This protein binds this small molecule.
Small molecule (SMILES): NCCCSC[C@H]1O[C@@H](n2cnc3c(N)ncnc32)[C@H](O)[C@@H]1O

Sequence of chain 2.B:
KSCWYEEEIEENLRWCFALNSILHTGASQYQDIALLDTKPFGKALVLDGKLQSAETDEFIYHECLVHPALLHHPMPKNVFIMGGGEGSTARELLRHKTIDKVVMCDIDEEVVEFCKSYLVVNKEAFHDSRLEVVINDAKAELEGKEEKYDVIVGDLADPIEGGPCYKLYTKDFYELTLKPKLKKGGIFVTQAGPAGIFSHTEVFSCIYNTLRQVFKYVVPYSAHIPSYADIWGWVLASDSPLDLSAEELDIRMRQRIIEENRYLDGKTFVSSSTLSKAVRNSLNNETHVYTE

Binding-site contacts:
Ligand atom C3' contacts residue ASP132 of chain 2.B at 3.6 Å.
Ligand atom CB contacts residue GLN78 of chain 2.B at 3.4 Å.
Ligand atom N6 contacts residue PRO190 of chain 2.B at 3.1 Å (h-bond).
Ligand atom N3 contacts residue CYS131 of chain 2.B at 3.7 Å.
Ligand atom CA contacts residue LEU182 of chain 2.B at 3.5 Å (hydrophobic).
Ligand atom N contacts residue TYR87 of chain 2.B at 3.4 Å (h-bond).
Ligand atom N1 contacts residue ASN162 of chain 2.B at 3.7 Å.
Ligand atom CG contacts residue GLN78 of chain 2.B at 3.7 Å.
Ligand atom N6 contacts residue ASP163 of chain 2.B at 2.9 Å (salt-bridge).
Ligand atom O2' contacts residue ASP132 of chain 2.B at 2.7 Å (salt-bridge).
Ligand atom N6 contacts residue LEU194 of chain 2.B at 3.6 Å.
Ligand atom CA contacts residue TYR87 of chain 2.B at 3.1 Å (hydrophobic).
Ligand atom O2' contacts residue GLN57 of chain 2.B at 3.0 Å (h-bond).
Ligand atom CB contacts residue LEU182 of chain 2.B at 3.3 Å (hydrophobic).
Ligand atom O3' contacts residue ASP132 of chain 2.B at 2.6 Å (salt-bridge).
Ligand atom C4 contacts residue ILE133 of chain 2.B at 3.5 Å (hydrophobic).
Ligand atom N3 contacts residue ILE133 of chain 2.B at 3.2 Å (h-bond).
Ligand atom C1' contacts residue ASP132 of chain 2.B at 3.4 Å.
Ligand atom C5' contacts residue ALA183 of chain 2.B at 3.6 Å (hydrophobic).
Ligand atom N3 contacts residue LEU182 of chain 2.B at 3.7 Å.
Ligand atom C2 contacts residue ILE133 of chain 2.B at 3.4 Å (hydrophobic).
Ligand atom C2 contacts residue ALA164 of chain 2.B at 3.6 Å (hydrophobic).
Ligand atom C5 contacts residue LEU182 of chain 2.B at 3.7 Å (hydrophobic).
Ligand atom C5 contacts residue ILE133 of chain 2.B at 3.6 Å (hydrophobic).
Ligand atom O2' contacts residue ASP134 of chain 2.B at 3.5 Å.
Ligand atom O4' contacts residue ASP181 of chain 2.B at 3.7 Å.
Ligand atom N7 contacts residue CYS191 of chain 2.B at 3.4 Å (h-bond).
Ligand atom C2' contacts residue ASP132 of chain 2.B at 3.6 Å.
Ligand atom N3 contacts residue ASP132 of chain 2.B at 3.6 Å.
Ligand atom N1 contacts residue ASP163 of chain 2.B at 3.5 Å.
Ligand atom CA contacts residue ASP181 of chain 2.B at 3.5 Å.
Ligand atom N1 contacts residue ALA164 of chain 2.B at 3.0 Å (h-bond).
Ligand atom CA contacts residue GLN78 of chain 2.B at 3.6 Å.
Ligand atom N contacts residue GLN78 of chain 2.B at 2.9 Å (h-bond).
Ligand atom C2 contacts residue ASN162 of chain 2.B at 3.5 Å.
Ligand atom N3 contacts residue GLY109 of chain 2.B at 3.4 Å.
Ligand atom C8 contacts residue CYS191 of chain 2.B at 3.5 Å (hydrophobic).
Ligand atom N contacts residue TYR254 of chain 2.B at 3.6 Å.
Ligand atom C2 contacts residue CYS131 of chain 2.B at 3.2 Å (hydrophobic).
Ligand atom C4 contacts residue LEU182 of chain 2.B at 3.5 Å (hydrophobic).